Sequence of chain 1.B:
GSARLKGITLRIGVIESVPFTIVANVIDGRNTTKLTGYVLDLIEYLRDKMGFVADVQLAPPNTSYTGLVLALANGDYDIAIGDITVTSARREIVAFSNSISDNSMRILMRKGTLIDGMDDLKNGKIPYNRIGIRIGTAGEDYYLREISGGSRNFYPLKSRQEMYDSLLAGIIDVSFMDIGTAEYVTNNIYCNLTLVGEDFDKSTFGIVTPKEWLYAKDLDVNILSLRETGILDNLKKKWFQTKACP

Binding-site contacts:
Ligand atom CE2 contacts residue ASP85 of chain 1.B at 3.6 Å.
Ligand atom CZ contacts residue ASP180 of chain 1.B at 3.9 Å.
Ligand atom CE2 contacts residue THR183 of chain 1.B at 3.8 Å.
Ligand atom CA contacts residue ASP85 of chain 1.B at 3.8 Å.
Ligand atom CZ contacts residue THR183 of chain 1.B at 4.1 Å.
Ligand atom C contacts residue TYR67 of chain 1.B at 3.8 Å (hydrophobic).
Ligand atom O contacts residue ARG92 of chain 1.B at 2.8 Å (salt-bridge).
Ligand atom CE1 contacts residue MET179 of chain 1.B at 4.2 Å (hydrophobic).
Ligand atom N contacts residue ASP85 of chain 1.B at 2.8 Å (salt-bridge).
Ligand atom N contacts residue THR87 of chain 1.B at 2.8 Å (h-bond).
Ligand atom CD2 contacts residue TYR67 of chain 1.B at 3.6 Å (hydrophobic).
Ligand atom O contacts residue TYR67 of chain 1.B at 3.5 Å.
Ligand atom C contacts residue ALA140 of chain 1.B at 3.8 Å (hydrophobic).
Ligand atom CB contacts residue ASP180 of chain 1.B at 3.9 Å.
Ligand atom CZ contacts residue MET179 of chain 1.B at 4.1 Å (hydrophobic).
Ligand atom O contacts residue ASP85 of chain 1.B at 3.7 Å.
Ligand atom CD2 contacts residue ASP180 of chain 1.B at 3.0 Å.
Ligand atom CE2 contacts residue ASP180 of chain 1.B at 3.3 Å.
Ligand atom N contacts residue ASP180 of chain 1.B at 2.8 Å (salt-bridge).
Ligand atom OXT contacts residue THR139 of chain 1.B at 3.2 Å.
Ligand atom CA contacts residue THR87 of chain 1.B at 3.6 Å.
Ligand atom CE1 contacts residue ASP180 of chain 1.B at 4.1 Å.
Ligand atom CB contacts residue ASP85 of chain 1.B at 3.9 Å.
Ligand atom N contacts residue PHE207 of chain 1.B at 3.7 Å.
Ligand atom O contacts residue THR87 of chain 1.B at 2.9 Å (h-bond).
Ligand atom C contacts residue ASP85 of chain 1.B at 4.2 Å.
Ligand atom C contacts residue THR87 of chain 1.B at 3.6 Å.
Ligand atom CB contacts residue TYR67 of chain 1.B at 3.4 Å (hydrophobic).
Ligand atom O contacts residue ILE86 of chain 1.B at 3.5 Å.
Ligand atom C contacts residue ARG92 of chain 1.B at 3.5 Å.
Ligand atom OXT contacts residue ARG92 of chain 1.B at 2.9 Å (salt-bridge).
Ligand atom OXT contacts residue ALA140 of chain 1.B at 2.8 Å (h-bond).
Ligand atom CD2 contacts residue ASP85 of chain 1.B at 3.4 Å.
Ligand atom CA contacts residue ASP180 of chain 1.B at 3.6 Å.
Ligand atom CB contacts residue THR139 of chain 1.B at 4.1 Å.
Ligand atom CG contacts residue ASP180 of chain 1.B at 3.3 Å.
Ligand atom OXT contacts residue TYR67 of chain 1.B at 3.6 Å.
Ligand atom CG contacts residue TYR67 of chain 1.B at 3.9 Å (hydrophobic).
Ligand atom CD1 contacts residue ASP180 of chain 1.B at 3.8 Å.
Ligand atom CD1 contacts residue THR139 of chain 1.B at 4.1 Å.

The small molecule below binds the protein below.
Small molecule (SMILES): N[C@@H](Cc1ccccc1)C(=O)O